Binding-site contacts:
Ligand atom C3 contacts residue ILE154 of chain 2.A at 4.0 Å (hydrophobic).
Ligand atom O3 contacts residue VAL87 of chain 2.A at 3.9 Å.
Ligand atom C4 contacts residue ILE117 of chain 2.A at 4.0 Å (hydrophobic).
Ligand atom O1 contacts residue THR40 of chain 2.A at 2.8 Å (h-bond).
Ligand atom C1 contacts residue ILE117 of chain 2.A at 4.0 Å (hydrophobic).
Ligand atom O1 contacts residue HIS63 of chain 2.A at 3.4 Å (h-bond).
Ligand atom O5 contacts residue NAP1 of chain 2.B at 3.8 Å.
Ligand atom O1 contacts residue ASP38 of chain 2.A at 3.5 Å (salt-bridge).
Ligand atom C6 contacts residue HIS49 of chain 2.A at 3.6 Å.
Ligand atom C3 contacts residue GLU150 of chain 2.A at 3.8 Å.
Ligand atom C2 contacts residue NAP1 of chain 2.B at 3.9 Å.
Ligand atom O6 contacts residue HIS49 of chain 2.A at 2.9 Å (h-bond).
Ligand atom C1 contacts residue NAP1 of chain 2.B at 3.4 Å.
Ligand atom O2 contacts residue GLU150 of chain 2.A at 2.5 Å (salt-bridge).
Ligand atom O2 contacts residue NAP1 of chain 2.B at 3.5 Å.
Ligand atom O6 contacts residue GLU114 of chain 2.A at 2.6 Å (salt-bridge).
Ligand atom O2 contacts residue ZN1 of chain 2.D at 3.7 Å.
Ligand atom C3 contacts residue ASN303 of chain 2.A at 3.9 Å.
Ligand atom C2 contacts residue HIS63 of chain 2.A at 3.7 Å.
Ligand atom O4 contacts residue ASN303 of chain 2.A at 3.3 Å (h-bond).
Ligand atom O2 contacts residue ILE154 of chain 2.A at 3.5 Å.
Ligand atom O4 contacts residue VAL302 of chain 2.A at 3.5 Å.
Ligand atom O1 contacts residue ZN1 of chain 2.D at 3.6 Å.
Ligand atom O5 contacts residue THR40 of chain 2.A at 3.7 Å.
Ligand atom C5 contacts residue NAP1 of chain 2.B at 3.5 Å.
Ligand atom C2 contacts residue GLU150 of chain 2.A at 3.4 Å.
Ligand atom C1 contacts residue THR40 of chain 2.A at 3.6 Å.
Ligand atom O1 contacts residue NAP1 of chain 2.B at 3.1 Å.
Ligand atom O4 contacts residue GLU114 of chain 2.A at 2.7 Å (salt-bridge).
Ligand atom C6 contacts residue GLU114 of chain 2.A at 3.5 Å.
Ligand atom C3 contacts residue NAP1 of chain 2.B at 3.8 Å.
Ligand atom O3 contacts residue GLU150 of chain 2.A at 3.3 Å (salt-bridge).
Ligand atom C4 contacts residue NAP1 of chain 2.B at 4.0 Å.
Ligand atom C6 contacts residue VAL302 of chain 2.A at 3.7 Å (hydrophobic).
Ligand atom C4 contacts residue GLU114 of chain 2.A at 3.5 Å.
Ligand atom C5 contacts residue VAL302 of chain 2.A at 3.8 Å (hydrophobic).
Ligand atom C1 contacts residue HIS63 of chain 2.A at 3.9 Å.
Ligand atom O6 contacts residue ILE117 of chain 2.A at 3.6 Å.
Ligand atom O3 contacts residue ASN303 of chain 2.A at 2.9 Å (h-bond).
Ligand atom O2 contacts residue HIS63 of chain 2.A at 3.7 Å.

Sequence of chain 2.A:
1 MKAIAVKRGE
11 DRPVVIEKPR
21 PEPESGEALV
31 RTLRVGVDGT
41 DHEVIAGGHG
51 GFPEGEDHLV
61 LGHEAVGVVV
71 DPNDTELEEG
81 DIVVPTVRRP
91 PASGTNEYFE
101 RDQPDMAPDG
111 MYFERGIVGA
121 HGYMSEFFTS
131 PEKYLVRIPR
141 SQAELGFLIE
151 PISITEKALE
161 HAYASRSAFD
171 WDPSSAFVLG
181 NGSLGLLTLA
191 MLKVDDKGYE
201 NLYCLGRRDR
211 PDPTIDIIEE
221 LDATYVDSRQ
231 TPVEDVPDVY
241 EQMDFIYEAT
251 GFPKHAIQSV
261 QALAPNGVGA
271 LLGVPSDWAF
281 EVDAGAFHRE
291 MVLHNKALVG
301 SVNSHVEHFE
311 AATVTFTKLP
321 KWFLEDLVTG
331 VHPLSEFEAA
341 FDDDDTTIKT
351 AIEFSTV

A protein and the small-molecule ligand that binds it are described below.
Small molecule (SMILES): O=C1O[C@H](CO)[C@@H](O)[C@H](O)[C@H]1O